Sequence of chain 1.D:
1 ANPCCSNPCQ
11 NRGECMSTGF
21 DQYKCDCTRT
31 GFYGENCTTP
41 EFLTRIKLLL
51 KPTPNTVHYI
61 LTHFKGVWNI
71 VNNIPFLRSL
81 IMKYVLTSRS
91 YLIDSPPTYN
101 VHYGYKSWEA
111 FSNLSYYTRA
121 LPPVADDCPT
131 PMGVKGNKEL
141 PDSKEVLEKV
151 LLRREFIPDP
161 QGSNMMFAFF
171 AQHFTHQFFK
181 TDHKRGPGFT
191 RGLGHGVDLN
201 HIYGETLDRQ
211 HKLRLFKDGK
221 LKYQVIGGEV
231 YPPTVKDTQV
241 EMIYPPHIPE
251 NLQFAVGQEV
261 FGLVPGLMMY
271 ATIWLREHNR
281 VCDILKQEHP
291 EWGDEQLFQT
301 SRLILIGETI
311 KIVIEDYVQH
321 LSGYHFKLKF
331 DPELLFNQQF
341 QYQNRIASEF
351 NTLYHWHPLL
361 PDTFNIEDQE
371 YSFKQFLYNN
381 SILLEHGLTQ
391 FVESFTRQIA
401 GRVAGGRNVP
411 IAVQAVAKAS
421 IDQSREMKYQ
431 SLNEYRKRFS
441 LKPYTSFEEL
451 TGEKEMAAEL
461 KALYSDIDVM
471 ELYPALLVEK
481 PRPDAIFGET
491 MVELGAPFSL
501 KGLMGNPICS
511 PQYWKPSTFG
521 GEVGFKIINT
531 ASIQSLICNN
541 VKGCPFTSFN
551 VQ

This protein binds this small molecule.
Small molecule (SMILES): CC(=O)N[C@@H]1[C@@H](O)[C@H](O)[C@@H](CO)O[C@H]1O

Binding-site contacts:
Ligand atom N2 contacts residue ASN379 of chain 1.D at 3.4 Å (h-bond).
Ligand atom C3 contacts residue ASN379 of chain 1.D at 3.9 Å.
Ligand atom O7 contacts residue LYS374 of chain 1.D at 4.2 Å.
Ligand atom O6 contacts residue SER381 of chain 1.D at 3.7 Å.
Ligand atom C1 contacts residue GLN375 of chain 1.D at 3.9 Å.
Ligand atom C5 contacts residue ILE382 of chain 1.D at 4.4 Å (hydrophobic).
Ligand atom O5 contacts residue SER381 of chain 1.D at 4.4 Å.
Ligand atom O5 contacts residue ILE382 of chain 1.D at 3.6 Å.
Ligand atom C2 contacts residue ASN379 of chain 1.D at 2.6 Å.
Ligand atom O5 contacts residue ASN379 of chain 1.D at 1.9 Å (h-bond).
Ligand atom C7 contacts residue ASN379 of chain 1.D at 4.1 Å.
Ligand atom O6 contacts residue GLU385 of chain 1.D at 3.6 Å.
Ligand atom C6 contacts residue SER381 of chain 1.D at 4.3 Å.
Ligand atom O7 contacts residue GLN375 of chain 1.D at 3.4 Å.
Ligand atom C2 contacts residue GLN375 of chain 1.D at 4.2 Å.
Ligand atom O6 contacts residue ILE382 of chain 1.D at 4.2 Å.
Ligand atom C7 contacts residue GLN375 of chain 1.D at 4.4 Å.
Ligand atom O7 contacts residue ASN379 of chain 1.D at 4.3 Å.
Ligand atom C4 contacts residue ASN379 of chain 1.D at 4.0 Å.
Ligand atom C1 contacts residue ASN379 of chain 1.D at 1.5 Å.
Ligand atom C6 contacts residue TYR371 of chain 1.D at 4.4 Å (hydrophobic).
Ligand atom O5 contacts residue GLN375 of chain 1.D at 4.2 Å.
Ligand atom C6 contacts residue ASN379 of chain 1.D at 4.2 Å.
Ligand atom C5 contacts residue SER381 of chain 1.D at 4.3 Å.
Ligand atom C5 contacts residue ASN379 of chain 1.D at 3.2 Å.
Ligand atom C6 contacts residue ILE382 of chain 1.D at 3.9 Å (hydrophobic).